Sequence of chain 1.A:
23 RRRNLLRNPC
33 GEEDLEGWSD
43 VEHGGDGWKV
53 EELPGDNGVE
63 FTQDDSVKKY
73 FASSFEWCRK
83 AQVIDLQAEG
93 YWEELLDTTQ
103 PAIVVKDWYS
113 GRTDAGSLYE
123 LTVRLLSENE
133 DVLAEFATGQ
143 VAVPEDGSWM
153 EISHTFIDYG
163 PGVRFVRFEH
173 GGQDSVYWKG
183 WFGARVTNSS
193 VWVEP

Binding-site contacts:
Ligand atom C6 contacts residue ARG114 of chain 1.A at 3.5 Å.
Ligand atom O7 contacts residue LYS37 of chain 1.B at 2.5 Å (salt-bridge).
Ligand atom C4 contacts residue ASP116 of chain 1.A at 3.5 Å.
Ligand atom N2 contacts residue LYS181 of chain 1.A at 3.2 Å (salt-bridge).
Ligand atom N2 contacts residue ASN34 of chain 1.B at 3.5 Å (h-bond).
Ligand atom C6 contacts residue ASN34 of chain 1.B at 3.6 Å.
Ligand atom C5 contacts residue TRP180 of chain 1.A at 3.7 Å (hydrophobic).
Ligand atom C1 contacts residue ARG114 of chain 1.A at 3.4 Å.
Ligand atom C8 contacts residue TYR179 of chain 1.A at 3.2 Å (hydrophobic).
Ligand atom O3 contacts residue TRP180 of chain 1.A at 3.6 Å.
Ligand atom N2 contacts residue TYR179 of chain 1.A at 3.0 Å (h-bond).
Ligand atom O5 contacts residue ARG114 of chain 1.A at 2.9 Å (salt-bridge).
Ligand atom O6 contacts residue LYS181 of chain 1.A at 2.7 Å (salt-bridge).
Ligand atom C7 contacts residue LYS181 of chain 1.A at 3.7 Å.
Ligand atom O7 contacts residue ASN34 of chain 1.B at 3.4 Å (h-bond).
Ligand atom C1 contacts residue ASN34 of chain 1.B at 1.7 Å.
Ligand atom C7 contacts residue LYS37 of chain 1.B at 3.5 Å.
Ligand atom C2 contacts residue ASN34 of chain 1.B at 3.0 Å.
Ligand atom C4 contacts residue ASP58 of chain 1.A at 3.5 Å.
Ligand atom O6 contacts residue PHE184 of chain 1.A at 3.5 Å.
Ligand atom O5 contacts residue TRP180 of chain 1.A at 3.7 Å.
Ligand atom C1 contacts residue TRP180 of chain 1.A at 3.5 Å (hydrophobic).
Ligand atom O7 contacts residue TRP180 of chain 1.A at 3.8 Å.
Ligand atom C2 contacts residue PHE184 of chain 1.A at 3.8 Å (hydrophobic).
Ligand atom C1 contacts residue ASN59 of chain 1.A at 3.5 Å.
Ligand atom C7 contacts residue TYR179 of chain 1.A at 3.7 Å (hydrophobic).
Ligand atom C6 contacts residue ASP58 of chain 1.A at 3.0 Å.
Ligand atom C7 contacts residue ASN34 of chain 1.B at 3.5 Å.
Ligand atom O2 contacts residue ASN59 of chain 1.A at 2.6 Å (h-bond).
Ligand atom N2 contacts residue TRP180 of chain 1.A at 3.4 Å.
Ligand atom O5 contacts residue SER32 of chain 1.B at 3.5 Å (h-bond).
Ligand atom O5 contacts residue LYS31 of chain 1.B at 3.4 Å (salt-bridge).
Ligand atom O4 contacts residue ASP116 of chain 1.A at 2.7 Å (salt-bridge).
Ligand atom C6 contacts residue PHE184 of chain 1.A at 3.8 Å (hydrophobic).
Ligand atom O5 contacts residue ASN34 of chain 1.B at 2.4 Å (h-bond).
Ligand atom C1 contacts residue ASP116 of chain 1.A at 3.7 Å.
Ligand atom C2 contacts residue ASN59 of chain 1.A at 3.3 Å.
Ligand atom C5 contacts residue ASN34 of chain 1.B at 3.5 Å.
Ligand atom O3 contacts residue LYS181 of chain 1.A at 3.0 Å (salt-bridge).
Ligand atom C3 contacts residue ASP116 of chain 1.A at 3.3 Å.

A protein and the small-molecule ligand that binds it are described below.
Small molecule (SMILES): CC(=O)N[C@H]1[C@H](O[C@H]2[C@H](O)[C@@H](NC(C)=O)CO[C@@H]2CO)O[C@H](CO)[C@@H](O[C@@H]2O[C@H](CO[C@H]3O[C@H](CO)[C@@H](O)[C@H](O)[C@@H]3O)[C@@H](O)[C@H](O[C@H]3O[C@H](CO)[C@@H](O)[C@H](O)[C@@H]3O)[C@@H]2O)[C@@H]1O

Sequence of chain 1.B:
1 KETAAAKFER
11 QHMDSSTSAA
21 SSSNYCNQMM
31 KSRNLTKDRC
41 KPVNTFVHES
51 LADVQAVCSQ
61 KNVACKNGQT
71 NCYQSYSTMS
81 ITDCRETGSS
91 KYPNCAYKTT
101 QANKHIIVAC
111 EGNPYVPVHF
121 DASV